Binding-site contacts:
Ligand atom C12 contacts residue LEU105 of chain 1.A at 3.7 Å (hydrophobic).
Ligand atom F38 contacts residue MET102 of chain 1.A at 3.5 Å.
Ligand atom N14 contacts residue LEU104 of chain 1.A at 3.4 Å.
Ligand atom C39 contacts residue ALA56 of chain 1.A at 3.7 Å (hydrophobic).
Ligand atom C35 contacts residue MET102 of chain 1.A at 3.7 Å (hydrophobic).
Ligand atom C19 contacts residue MET102 of chain 1.A at 3.6 Å (hydrophobic).
Ligand atom C39 contacts residue MET102 of chain 1.A at 3.6 Å (hydrophobic).
Ligand atom C10 contacts residue LEU45 of chain 1.A at 3.6 Å (hydrophobic).
Ligand atom N20 contacts residue ALA56 of chain 1.A at 3.6 Å.
Ligand atom C22 contacts residue ILE43 of chain 1.A at 3.7 Å (hydrophobic).
Ligand atom N23 contacts residue ILE168 of chain 1.A at 3.8 Å.
Ligand atom C16 contacts residue LEU155 of chain 1.A at 3.4 Å (hydrophobic).
Ligand atom C19 contacts residue GLU103 of chain 1.A at 3.6 Å.
Ligand atom C30 contacts residue ASP152 of chain 1.A at 3.1 Å.
Ligand atom F38 contacts residue MET100 of chain 1.A at 3.2 Å.
Ligand atom N14 contacts residue LEU105 of chain 1.A at 3.0 Å (h-bond).
Ligand atom C24 contacts residue ILE43 of chain 1.A at 3.8 Å (hydrophobic).
Ligand atom N23 contacts residue ILE43 of chain 1.A at 3.4 Å.
Ligand atom C33 contacts residue SER37 of chain 1.A at 2.8 Å.
Ligand atom C19 contacts residue LEU105 of chain 1.A at 3.7 Å (hydrophobic).
Ligand atom O13 contacts residue ILE35 of chain 1.A at 3.4 Å.
Ligand atom C40 contacts residue ILE43 of chain 1.A at 3.7 Å (hydrophobic).
Ligand atom C36 contacts residue MET102 of chain 1.A at 3.2 Å (hydrophobic).
Ligand atom C28 contacts residue SER37 of chain 1.A at 3.7 Å.
Ligand atom C24 contacts residue ILE168 of chain 1.A at 3.5 Å (hydrophobic).
Ligand atom C18 contacts residue ALA56 of chain 1.A at 3.7 Å (hydrophobic).
Ligand atom C40 contacts residue ALA56 of chain 1.A at 3.7 Å (hydrophobic).
Ligand atom C32 contacts residue SER37 of chain 1.A at 2.9 Å.
Ligand atom N20 contacts residue LEU105 of chain 1.A at 3.0 Å (h-bond).
Ligand atom C11 contacts residue LEU105 of chain 1.A at 3.7 Å (hydrophobic).
Ligand atom C36 contacts residue MET100 of chain 1.A at 3.6 Å (hydrophobic).
Ligand atom C17 contacts residue LEU155 of chain 1.A at 3.7 Å (hydrophobic).
Ligand atom C19 contacts residue ALA56 of chain 1.A at 3.5 Å (hydrophobic).
Ligand atom C37 contacts residue MET102 of chain 1.A at 3.6 Å (hydrophobic).
Ligand atom C37 contacts residue LYS58 of chain 1.A at 3.8 Å.
Ligand atom S25 contacts residue ILE168 of chain 1.A at 3.6 Å.
Ligand atom C29 contacts residue ASP152 of chain 1.A at 3.5 Å.
Ligand atom C18 contacts residue MET102 of chain 1.A at 3.4 Å (hydrophobic).
Ligand atom C31 contacts residue ASP152 of chain 1.A at 3.8 Å.
Ligand atom C15 contacts residue LEU155 of chain 1.A at 3.6 Å (hydrophobic).

The protein below binds the small molecule below.
Small molecule (SMILES): COc1ccc(OC)c(CCC(=O)Nc2cc(-c3sc(/N=N/c4ccccc4)nc3-c3ccc(F)cc3)ccn2)c1

Sequence of chain 1.A:
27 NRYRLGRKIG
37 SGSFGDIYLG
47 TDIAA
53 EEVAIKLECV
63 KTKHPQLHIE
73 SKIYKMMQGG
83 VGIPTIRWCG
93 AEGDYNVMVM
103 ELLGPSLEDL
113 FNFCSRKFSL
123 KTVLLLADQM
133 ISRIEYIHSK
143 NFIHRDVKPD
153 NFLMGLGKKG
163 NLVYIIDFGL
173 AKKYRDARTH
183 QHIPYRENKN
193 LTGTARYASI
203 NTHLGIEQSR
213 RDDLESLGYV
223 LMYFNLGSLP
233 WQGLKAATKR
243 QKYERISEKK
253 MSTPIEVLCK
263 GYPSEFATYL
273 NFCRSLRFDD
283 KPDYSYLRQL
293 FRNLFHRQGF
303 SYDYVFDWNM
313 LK